This protein binds this small molecule.
Small molecule (SMILES): N[C@@H](COP(=O)(O)O)C(=O)O

Binding-site contacts:
Ligand atom N contacts residue LYS173 of chain 1.D at 4.0 Å.
Ligand atom O3P contacts residue SER98 of chain 2.D at 4.0 Å.
Ligand atom O3P contacts residue GLN105 of chain 2.D at 3.2 Å (h-bond).
Ligand atom N contacts residue SER98 of chain 2.D at 3.6 Å (h-bond).
Ligand atom O1P contacts residue GLN105 of chain 2.D at 3.7 Å.
Ligand atom N contacts residue GLY99 of chain 2.D at 3.3 Å (h-bond).
Ligand atom CA contacts residue ARG97 of chain 2.D at 4.2 Å.
Ligand atom OG contacts residue ARG97 of chain 2.D at 3.3 Å (salt-bridge).
Ligand atom C contacts residue SER98 of chain 2.D at 4.5 Å.
Ligand atom CA contacts residue LYS173 of chain 1.D at 3.5 Å.
Ligand atom N contacts residue ARG97 of chain 2.D at 3.1 Å.
Ligand atom CB contacts residue SER98 of chain 2.D at 2.9 Å.
Ligand atom O3P contacts residue ARG97 of chain 2.D at 3.8 Å.
Ligand atom P contacts residue GLN105 of chain 2.D at 4.3 Å.
Ligand atom O3P contacts residue ARG313 of chain 2.D at 3.4 Å (salt-bridge).
Ligand atom O contacts residue ARG97 of chain 2.D at 3.7 Å.
Ligand atom OG contacts residue SER98 of chain 2.D at 4.3 Å.
Ligand atom O contacts residue LYS173 of chain 1.D at 2.8 Å (salt-bridge).
Ligand atom OXT contacts residue LYS173 of chain 1.D at 3.2 Å (salt-bridge).
Ligand atom P contacts residue ARG97 of chain 2.D at 3.5 Å.
Ligand atom O1P contacts residue ARG97 of chain 2.D at 2.7 Å (salt-bridge).
Ligand atom CA contacts residue GLY99 of chain 2.D at 4.0 Å.
Ligand atom CB contacts residue ARG97 of chain 2.D at 4.1 Å.
Ligand atom C contacts residue LYS173 of chain 1.D at 3.0 Å.
Ligand atom CA contacts residue SER98 of chain 2.D at 3.2 Å.

Sequence of chain 1.D:
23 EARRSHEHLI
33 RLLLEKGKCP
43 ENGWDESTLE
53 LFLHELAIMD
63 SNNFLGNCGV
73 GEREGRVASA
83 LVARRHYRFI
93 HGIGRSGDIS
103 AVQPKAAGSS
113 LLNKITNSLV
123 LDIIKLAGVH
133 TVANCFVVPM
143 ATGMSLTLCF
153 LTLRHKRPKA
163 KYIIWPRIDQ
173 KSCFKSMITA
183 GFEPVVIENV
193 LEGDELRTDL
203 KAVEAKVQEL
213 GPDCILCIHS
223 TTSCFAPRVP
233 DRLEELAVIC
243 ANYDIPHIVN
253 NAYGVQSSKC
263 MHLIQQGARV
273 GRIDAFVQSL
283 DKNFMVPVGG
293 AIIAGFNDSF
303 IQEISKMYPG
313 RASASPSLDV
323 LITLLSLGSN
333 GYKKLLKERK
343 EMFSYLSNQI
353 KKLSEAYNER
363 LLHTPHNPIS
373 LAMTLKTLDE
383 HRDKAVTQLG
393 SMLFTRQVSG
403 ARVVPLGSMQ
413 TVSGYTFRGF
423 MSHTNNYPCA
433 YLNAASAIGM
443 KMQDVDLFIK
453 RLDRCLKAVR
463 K

Sequence of chain 2.D:
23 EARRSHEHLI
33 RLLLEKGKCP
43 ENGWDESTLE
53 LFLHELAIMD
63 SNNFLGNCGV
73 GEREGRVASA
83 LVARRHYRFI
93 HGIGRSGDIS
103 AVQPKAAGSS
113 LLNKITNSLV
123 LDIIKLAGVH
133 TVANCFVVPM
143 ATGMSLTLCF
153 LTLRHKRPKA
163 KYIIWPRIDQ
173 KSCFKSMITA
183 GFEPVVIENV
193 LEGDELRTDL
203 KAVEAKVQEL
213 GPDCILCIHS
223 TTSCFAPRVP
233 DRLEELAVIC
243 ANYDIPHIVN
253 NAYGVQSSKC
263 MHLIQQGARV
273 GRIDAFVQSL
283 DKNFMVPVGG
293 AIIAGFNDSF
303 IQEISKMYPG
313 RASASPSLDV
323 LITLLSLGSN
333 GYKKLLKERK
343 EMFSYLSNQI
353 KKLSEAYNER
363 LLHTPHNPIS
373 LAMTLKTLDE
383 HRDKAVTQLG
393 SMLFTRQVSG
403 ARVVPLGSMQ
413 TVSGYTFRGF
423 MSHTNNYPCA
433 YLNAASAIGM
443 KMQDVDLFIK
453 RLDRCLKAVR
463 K